Sequence of chain 1.B:
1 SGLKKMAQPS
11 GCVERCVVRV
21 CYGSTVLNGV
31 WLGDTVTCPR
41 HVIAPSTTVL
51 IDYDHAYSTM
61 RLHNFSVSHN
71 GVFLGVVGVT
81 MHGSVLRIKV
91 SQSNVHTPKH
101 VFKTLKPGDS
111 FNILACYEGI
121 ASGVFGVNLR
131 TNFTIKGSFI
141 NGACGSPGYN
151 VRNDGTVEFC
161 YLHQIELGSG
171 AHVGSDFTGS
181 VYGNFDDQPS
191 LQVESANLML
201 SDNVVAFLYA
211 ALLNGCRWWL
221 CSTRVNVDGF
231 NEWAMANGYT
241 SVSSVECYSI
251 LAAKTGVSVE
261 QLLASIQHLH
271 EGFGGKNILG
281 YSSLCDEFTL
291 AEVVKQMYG

Binding-site contacts:
Ligand atom C57 contacts residue CYS144 of chain 1.B at 1.8 Å (hydrophobic).
Ligand atom O01 contacts residue ILE165 of chain 1.B at 3.5 Å.
Ligand atom C34 contacts residue ILE165 of chain 1.B at 3.7 Å (hydrophobic).
Ligand atom C12 contacts residue SER190 of chain 1.B at 3.2 Å.
Ligand atom C30 contacts residue ASP187 of chain 1.B at 3.1 Å.
Ligand atom C08 contacts residue GLN188 of chain 1.B at 3.5 Å.
Ligand atom C07 contacts residue GLU166 of chain 1.B at 3.7 Å.
Ligand atom C66 contacts residue HIS41 of chain 1.B at 3.4 Å.
Ligand atom C10 contacts residue GLN188 of chain 1.B at 3.6 Å.
Ligand atom C76 contacts residue ASN141 of chain 1.B at 3.4 Å.
Ligand atom O67 contacts residue CYS144 of chain 1.B at 3.3 Å (h-bond).
Ligand atom C30 contacts residue GLN188 of chain 1.B at 3.7 Å.
Ligand atom C32 contacts residue ASP187 of chain 1.B at 3.5 Å.
Ligand atom C78 contacts residue ASN141 of chain 1.B at 3.6 Å.
Ligand atom N49 contacts residue GLU166 of chain 1.B at 3.0 Å (salt-bridge).
Ligand atom O01 contacts residue GLU166 of chain 1.B at 2.9 Å (salt-bridge).
Ligand atom C42 contacts residue CYS144 of chain 1.B at 3.1 Å (hydrophobic).
Ligand atom C82 contacts residue THR47 of chain 1.B at 2.9 Å.
Ligand atom C10 contacts residue SER190 of chain 1.B at 3.1 Å.
Ligand atom C51 contacts residue GLU166 of chain 1.B at 3.6 Å.
Ligand atom O48 contacts residue HIS163 of chain 1.B at 2.5 Å (h-bond).
Ligand atom C51 contacts residue ILE140 of chain 1.B at 3.8 Å (hydrophobic).
Ligand atom C10 contacts residue GLN192 of chain 1.B at 3.7 Å.
Ligand atom C14 contacts residue GLU166 of chain 1.B at 3.5 Å.
Ligand atom C40 contacts residue CYS144 of chain 1.B at 2.9 Å (hydrophobic).
Ligand atom C47 contacts residue HIS163 of chain 1.B at 3.6 Å.
Ligand atom N49 contacts residue PHE139 of chain 1.B at 3.2 Å (h-bond).
Ligand atom O67 contacts residue HIS41 of chain 1.B at 2.6 Å (h-bond).
Ligand atom O58 contacts residue GLY142 of chain 1.B at 3.6 Å (h-bond).
Ligand atom O58 contacts residue ALA143 of chain 1.B at 3.3 Å (h-bond).
Ligand atom C32 contacts residue ILE165 of chain 1.B at 3.7 Å (hydrophobic).
Ligand atom C32 contacts residue HIS41 of chain 1.B at 3.8 Å.
Ligand atom C80 contacts residue THR47 of chain 1.B at 3.6 Å.
Ligand atom C28 contacts residue PRO189 of chain 1.B at 3.8 Å (hydrophobic).
Ligand atom C08 contacts residue PRO189 of chain 1.B at 3.8 Å (hydrophobic).
Ligand atom O58 contacts residue CYS144 of chain 1.B at 2.2 Å (h-bond).
Ligand atom C34 contacts residue HIS41 of chain 1.B at 3.6 Å.
Ligand atom C66 contacts residue CYS144 of chain 1.B at 2.9 Å (hydrophobic).
Ligand atom O48 contacts residue PHE139 of chain 1.B at 3.5 Å.
Ligand atom C16 contacts residue GLU166 of chain 1.B at 3.2 Å.

A protein and the small-molecule ligand that binds it are described below.
Small molecule (SMILES): O=C(/C=C/c1ccccc1)N[C@@H](Cc1ccccc1)C(=O)N[C@@H](C[C@@H]1CCNC1=O)[C@H](O)C(=O)NCc1ccccc1